This small molecule binds to this protein.
Small molecule (SMILES): CCC1=C(C)[C@@H](CC2=N/C(=C\c3[nH]c(/C=C4\NC(=O)C(C)=C4CC)c(C)c3CCC(=O)O)C(CCC(=O)O)=C2C)NC1=O

Sequence of chain 1.G:
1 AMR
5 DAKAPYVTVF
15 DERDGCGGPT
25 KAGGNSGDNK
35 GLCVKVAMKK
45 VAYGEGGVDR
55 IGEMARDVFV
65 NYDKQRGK

Sequence of chain 1.H:
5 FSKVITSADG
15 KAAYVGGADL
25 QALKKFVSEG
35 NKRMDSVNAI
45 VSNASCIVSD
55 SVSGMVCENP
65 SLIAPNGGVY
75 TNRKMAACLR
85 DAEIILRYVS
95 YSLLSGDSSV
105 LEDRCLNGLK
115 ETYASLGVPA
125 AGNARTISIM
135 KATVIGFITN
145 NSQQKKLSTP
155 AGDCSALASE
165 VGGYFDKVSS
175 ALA

Binding-site contacts:
Ligand atom O2C contacts residue ARG129 of chain 1.H at 3.0 Å (salt-bridge).
Ligand atom C1B contacts residue ASP54 of chain 1.H at 3.6 Å.
Ligand atom CAD contacts residue CYS61 of chain 1.H at 1.9 Å (hydrophobic).
Ligand atom C2A contacts residue GLY71 of chain 1.G at 3.7 Å.
Ligand atom CBB contacts residue ASN145 of chain 1.H at 3.7 Å.
Ligand atom CBD contacts residue CYS61 of chain 1.H at 2.7 Å (hydrophobic).
Ligand atom C3A contacts residue GLY71 of chain 1.G at 3.5 Å.
Ligand atom C4D contacts residue CYS61 of chain 1.H at 3.4 Å (hydrophobic).
Ligand atom CMD contacts residue ASP54 of chain 1.H at 3.4 Å.
Ligand atom NC contacts residue ILE133 of chain 1.H at 3.6 Å.
Ligand atom OA contacts residue GLN147 of chain 1.H at 3.5 Å (h-bond).
Ligand atom CHA contacts residue GLY71 of chain 1.G at 3.7 Å.
Ligand atom CHA contacts residue ASP54 of chain 1.H at 3.5 Å.
Ligand atom NB contacts residue THR137 of chain 1.H at 3.3 Å (h-bond).
Ligand atom C2A contacts residue CYS50 of chain 1.H at 3.7 Å (hydrophobic).
Ligand atom NC contacts residue ASP54 of chain 1.H at 2.9 Å (salt-bridge).
Ligand atom C4C contacts residue ASP54 of chain 1.H at 3.6 Å.
Ligand atom CMA contacts residue ARG70 of chain 1.G at 3.7 Å.
Ligand atom CAA contacts residue CYS50 of chain 1.H at 2.7 Å (hydrophobic).
Ligand atom C4A contacts residue GLY71 of chain 1.G at 3.3 Å.
Ligand atom C3A contacts residue CYS50 of chain 1.H at 3.2 Å (hydrophobic).
Ligand atom CAB contacts residue ALA136 of chain 1.H at 3.4 Å (hydrophobic).
Ligand atom C3D contacts residue CYS61 of chain 1.H at 2.7 Å (hydrophobic).
Ligand atom CMD contacts residue GLY58 of chain 1.H at 3.6 Å.
Ligand atom C3B contacts residue THR137 of chain 1.H at 3.7 Å.
Ligand atom C1B contacts residue THR137 of chain 1.H at 3.6 Å.
Ligand atom CMC contacts residue ARG129 of chain 1.H at 3.5 Å.
Ligand atom OA contacts residue GLN148 of chain 1.H at 3.0 Å (h-bond).
Ligand atom C1A contacts residue GLY71 of chain 1.G at 3.6 Å.
Ligand atom OA contacts residue SER146 of chain 1.H at 3.4 Å.
Ligand atom CBA contacts residue CYS50 of chain 1.H at 1.8 Å (hydrophobic).
Ligand atom CMD contacts residue LYS68 of chain 1.G at 3.4 Å.
Ligand atom CAD contacts residue TYR66 of chain 1.G at 3.3 Å (hydrophobic).
Ligand atom NA contacts residue GLY71 of chain 1.G at 3.4 Å.
Ligand atom NB contacts residue ASP54 of chain 1.H at 2.8 Å (salt-bridge).
Ligand atom OA contacts residue LYS149 of chain 1.H at 3.1 Å (salt-bridge).
Ligand atom CMC contacts residue GLU62 of chain 1.H at 3.6 Å.
Ligand atom C4C contacts residue ILE133 of chain 1.H at 3.6 Å (hydrophobic).
Ligand atom OD contacts residue CYS61 of chain 1.H at 3.4 Å (h-bond).
Ligand atom C4B contacts residue THR137 of chain 1.H at 3.3 Å.